This small molecule binds to this protein.
Small molecule (SMILES): Clc1ccc(CO[C@@H](Cn2ccnc2)c2ccc(Cl)cc2Cl)cc1

Sequence of chain 1.A:
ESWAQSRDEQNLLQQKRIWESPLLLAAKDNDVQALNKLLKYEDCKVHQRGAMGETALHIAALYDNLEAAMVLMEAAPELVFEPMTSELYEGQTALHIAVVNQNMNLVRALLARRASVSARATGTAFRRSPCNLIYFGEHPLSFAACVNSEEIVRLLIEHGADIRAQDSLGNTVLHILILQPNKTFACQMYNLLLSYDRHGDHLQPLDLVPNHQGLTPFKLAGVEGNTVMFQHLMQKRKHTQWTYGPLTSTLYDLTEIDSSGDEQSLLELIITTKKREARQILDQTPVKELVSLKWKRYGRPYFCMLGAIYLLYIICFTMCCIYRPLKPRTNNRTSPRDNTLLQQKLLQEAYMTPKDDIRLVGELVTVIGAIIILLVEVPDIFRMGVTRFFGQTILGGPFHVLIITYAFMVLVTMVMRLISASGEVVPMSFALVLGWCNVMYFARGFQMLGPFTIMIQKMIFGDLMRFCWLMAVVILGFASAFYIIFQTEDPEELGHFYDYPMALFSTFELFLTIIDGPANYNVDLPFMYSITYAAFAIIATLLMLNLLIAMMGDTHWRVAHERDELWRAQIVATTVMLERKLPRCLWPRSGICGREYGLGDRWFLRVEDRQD

Sequence of chain 1.B:
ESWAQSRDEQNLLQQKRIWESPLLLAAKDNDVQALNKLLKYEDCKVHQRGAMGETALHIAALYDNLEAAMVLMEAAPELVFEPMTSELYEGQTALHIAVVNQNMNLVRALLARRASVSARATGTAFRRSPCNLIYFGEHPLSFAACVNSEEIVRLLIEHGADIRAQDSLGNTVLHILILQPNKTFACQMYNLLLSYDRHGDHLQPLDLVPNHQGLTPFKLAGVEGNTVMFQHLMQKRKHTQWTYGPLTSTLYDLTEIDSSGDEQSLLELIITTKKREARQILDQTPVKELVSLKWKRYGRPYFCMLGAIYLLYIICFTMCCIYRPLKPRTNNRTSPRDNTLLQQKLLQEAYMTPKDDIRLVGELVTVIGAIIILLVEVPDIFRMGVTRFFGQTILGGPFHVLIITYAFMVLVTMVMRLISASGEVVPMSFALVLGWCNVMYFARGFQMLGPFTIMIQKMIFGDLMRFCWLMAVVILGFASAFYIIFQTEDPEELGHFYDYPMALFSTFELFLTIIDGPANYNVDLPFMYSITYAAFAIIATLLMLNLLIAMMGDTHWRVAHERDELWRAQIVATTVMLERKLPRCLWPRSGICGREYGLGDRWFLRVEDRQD

Binding-site contacts:
Ligand atom C5 contacts residue MET474 of chain 1.A at 3.7 Å (hydrophobic).
Ligand atom C9 contacts residue PHE468 of chain 1.A at 4.0 Å (hydrophobic).
Ligand atom C19 contacts residue TRP495 of chain 1.B at 3.5 Å (hydrophobic).
Ligand atom C5 contacts residue LEU475 of chain 1.A at 4.2 Å (hydrophobic).
Ligand atom N19 contacts residue LEU337 of chain 1.A at 4.1 Å.
Ligand atom C3 contacts residue TRP495 of chain 1.B at 3.9 Å (hydrophobic).
Ligand atom C9 contacts residue LEU475 of chain 1.A at 3.9 Å (hydrophobic).
Ligand atom C2 contacts residue LEU475 of chain 1.A at 3.8 Å (hydrophobic).
Ligand atom C9 contacts residue ALA469 of chain 1.A at 3.7 Å (hydrophobic).
Ligand atom C21 contacts residue LEU475 of chain 1.A at 3.9 Å (hydrophobic).
Ligand atom C3 contacts residue POV1 of chain 1.T at 3.6 Å.
Ligand atom C15 contacts residue PHE472 of chain 1.A at 3.9 Å (hydrophobic).
Ligand atom C13 contacts residue TRP495 of chain 1.B at 3.7 Å (hydrophobic).
Ligand atom C17 contacts residue PHE472 of chain 1.A at 4.1 Å (hydrophobic).
Ligand atom N1 contacts residue TRP495 of chain 1.B at 4.1 Å.
Ligand atom C2 contacts residue POV1 of chain 1.T at 3.6 Å.
Ligand atom CL2 contacts residue MET466 of chain 1.A at 3.5 Å.
Ligand atom CL8 contacts residue PHE472 of chain 1.A at 3.4 Å.
Ligand atom C8 contacts residue PHE472 of chain 1.A at 3.6 Å (hydrophobic).
Ligand atom C1 contacts residue POV1 of chain 1.T at 4.0 Å.
Ligand atom C10 contacts residue ALA469 of chain 1.A at 4.0 Å (hydrophobic).
Ligand atom C9 contacts residue MET466 of chain 1.A at 4.2 Å (hydrophobic).
Ligand atom C5 contacts residue TRP495 of chain 1.B at 3.8 Å (hydrophobic).
Ligand atom C1 contacts residue LEU475 of chain 1.A at 3.7 Å (hydrophobic).
Ligand atom C11 contacts residue LEU475 of chain 1.A at 3.9 Å (hydrophobic).
Ligand atom O20 contacts residue TRP495 of chain 1.B at 4.2 Å.
Ligand atom CL2 contacts residue VAL499 of chain 1.B at 3.6 Å.
Ligand atom C11 contacts residue VAL499 of chain 1.B at 4.1 Å (hydrophobic).
Ligand atom CL4 contacts residue MET474 of chain 1.A at 3.5 Å.
Ligand atom C10 contacts residue LEU475 of chain 1.A at 3.7 Å (hydrophobic).
Ligand atom CL2 contacts residue LEU496 of chain 1.B at 3.5 Å.
Ligand atom C21 contacts residue TRP495 of chain 1.B at 3.9 Å (hydrophobic).
Ligand atom C13 contacts residue POV1 of chain 1.T at 4.0 Å.
Ligand atom C2 contacts residue TRP495 of chain 1.B at 4.0 Å (hydrophobic).
Ligand atom C13 contacts residue LEU475 of chain 1.A at 3.9 Å (hydrophobic).
Ligand atom C16 contacts residue PHE472 of chain 1.A at 3.7 Å (hydrophobic).
Ligand atom C13 contacts residue VAL499 of chain 1.B at 4.0 Å (hydrophobic).
Ligand atom C10 contacts residue PHE468 of chain 1.A at 3.6 Å (hydrophobic).
Ligand atom CL2 contacts residue TRP495 of chain 1.B at 4.0 Å.
Ligand atom C9 contacts residue VAL465 of chain 1.A at 3.5 Å (hydrophobic).